Sequence of chain 2.D:
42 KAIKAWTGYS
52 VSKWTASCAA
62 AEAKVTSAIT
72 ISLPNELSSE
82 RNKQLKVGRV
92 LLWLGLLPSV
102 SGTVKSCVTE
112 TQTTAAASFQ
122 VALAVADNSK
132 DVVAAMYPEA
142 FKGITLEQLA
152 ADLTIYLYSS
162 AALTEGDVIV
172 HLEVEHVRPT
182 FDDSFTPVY

A small-molecule ligand and the protein it binds are described below.
Small molecule (SMILES): Nc1ncnc2c1ncn2[C@@H]1O[C@H](COO[C@@H]2C[C@@H](CO[P](=O)(O)O[C@H]3[C@@H](O)[C@H](n4cnc5c(N)ncnc54)O[C@@H]3COP(=O)=O)O[C@H]2n2ccc(=O)[nH]c2=O)[C@@H](OOP(O)OC[C@H]2O[C@@H](n3ccc(=O)[nH]c3=O)[C@H](O)[C@@H]2O)[C@H]1O.Op1oo1

Sequence of chain 2.E:
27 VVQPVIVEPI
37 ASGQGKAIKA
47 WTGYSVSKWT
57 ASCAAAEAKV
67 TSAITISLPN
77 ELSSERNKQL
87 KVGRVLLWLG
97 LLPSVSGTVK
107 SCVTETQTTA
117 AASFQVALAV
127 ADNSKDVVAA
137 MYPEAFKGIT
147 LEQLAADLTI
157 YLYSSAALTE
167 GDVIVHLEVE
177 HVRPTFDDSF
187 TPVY

Binding-site contacts:
Ligand atom OP2 contacts residue VAL178 of chain 2.E at 4.5 Å.
Ligand atom C5' contacts residue VAL178 of chain 2.E at 4.5 Å (hydrophobic).
Ligand atom O4' contacts residue LYS143 of chain 2.D at 4.1 Å.
Ligand atom C1' contacts residue TRP47 of chain 2.D at 4.3 Å (hydrophobic).
Ligand atom C4 contacts residue TRP47 of chain 2.D at 3.9 Å (hydrophobic).
Ligand atom C2 contacts residue TRP47 of chain 2.D at 4.2 Å (hydrophobic).
Ligand atom OP2 contacts residue GLY49 of chain 2.E at 4.2 Å.
Ligand atom C8 contacts residue TRP47 of chain 2.D at 3.8 Å (hydrophobic).
Ligand atom N1 contacts residue THR48 of chain 2.D at 4.0 Å.
Ligand atom N6 contacts residue TRP47 of chain 2.D at 3.8 Å.
Ligand atom C5 contacts residue TRP47 of chain 2.D at 3.8 Å (hydrophobic).
Ligand atom N6 contacts residue THR48 of chain 2.D at 3.3 Å (h-bond).
Ligand atom N6 contacts residue TYR50 of chain 2.D at 4.2 Å.
Ligand atom C6 contacts residue TRP47 of chain 2.D at 3.9 Å (hydrophobic).
Ligand atom N3 contacts residue TRP47 of chain 2.D at 4.1 Å.
Ligand atom C6 contacts residue THR48 of chain 2.D at 4.2 Å.
Ligand atom O4' contacts residue TRP47 of chain 2.D at 4.1 Å.
Ligand atom N1 contacts residue TRP47 of chain 2.D at 4.3 Å.
Ligand atom N9 contacts residue TRP47 of chain 2.D at 3.9 Å.
Ligand atom N7 contacts residue TRP47 of chain 2.D at 3.7 Å.